A small-molecule ligand and the protein it binds are described below.
Small molecule (SMILES): CC(=O)N[C@H]1[C@H](O[C@H]2[C@H](O)[C@@H](NC(C)=O)CO[C@@H]2CO)O[C@H](CO)[C@@H](O)[C@@H]1O

Sequence of chain 1.C:
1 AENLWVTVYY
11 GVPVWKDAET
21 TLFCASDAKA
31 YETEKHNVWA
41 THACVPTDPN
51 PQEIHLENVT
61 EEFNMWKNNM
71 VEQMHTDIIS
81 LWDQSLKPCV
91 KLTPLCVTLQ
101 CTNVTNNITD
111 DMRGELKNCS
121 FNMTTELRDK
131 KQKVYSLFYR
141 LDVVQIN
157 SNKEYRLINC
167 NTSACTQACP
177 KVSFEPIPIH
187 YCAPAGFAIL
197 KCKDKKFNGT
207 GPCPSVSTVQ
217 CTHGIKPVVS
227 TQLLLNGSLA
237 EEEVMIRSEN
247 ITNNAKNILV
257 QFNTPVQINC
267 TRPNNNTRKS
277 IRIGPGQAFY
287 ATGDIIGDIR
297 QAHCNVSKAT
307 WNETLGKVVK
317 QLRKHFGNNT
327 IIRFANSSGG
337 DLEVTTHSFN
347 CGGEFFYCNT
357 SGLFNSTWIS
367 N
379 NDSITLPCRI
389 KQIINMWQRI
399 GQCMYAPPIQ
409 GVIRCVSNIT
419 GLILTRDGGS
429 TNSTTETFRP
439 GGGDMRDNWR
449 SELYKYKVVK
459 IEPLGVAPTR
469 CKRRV

Binding-site contacts:
Ligand atom C7 contacts residue ASN265 of chain 1.C at 3.1 Å.
Ligand atom C7 contacts residue GLN263 of chain 1.C at 4.3 Å.
Ligand atom C8 contacts residue VAL302 of chain 1.C at 4.3 Å (hydrophobic).
Ligand atom C8 contacts residue SER303 of chain 1.C at 4.2 Å.
Ligand atom C8 contacts residue ASN265 of chain 1.C at 4.3 Å.
Ligand atom C1 contacts residue ASN265 of chain 1.C at 1.4 Å.
Ligand atom O6 contacts residue ARG412 of chain 1.C at 3.0 Å (salt-bridge).
Ligand atom C2 contacts residue ASN265 of chain 1.C at 2.5 Å.
Ligand atom O6 contacts residue ASN265 of chain 1.C at 4.5 Å.
Ligand atom C2 contacts residue GLN263 of chain 1.C at 3.7 Å.
Ligand atom N2 contacts residue ASN265 of chain 1.C at 2.9 Å (h-bond).
Ligand atom C5 contacts residue ARG412 of chain 1.C at 3.8 Å.
Ligand atom C8 contacts residue GLN263 of chain 1.C at 3.3 Å.
Ligand atom C5 contacts residue ASN265 of chain 1.C at 3.7 Å.
Ligand atom O5 contacts residue GLN263 of chain 1.C at 4.2 Å.
Ligand atom C5 contacts residue GLN263 of chain 1.C at 3.9 Å.
Ligand atom O7 contacts residue ASN301 of chain 1.C at 4.0 Å.
Ligand atom C3 contacts residue ASN265 of chain 1.C at 3.8 Å.
Ligand atom C6 contacts residue ARG412 of chain 1.C at 3.8 Å.
Ligand atom C3 contacts residue GLN263 of chain 1.C at 3.4 Å.
Ligand atom N2 contacts residue GLN263 of chain 1.C at 3.7 Å.
Ligand atom C1 contacts residue GLN263 of chain 1.C at 3.5 Å.
Ligand atom O7 contacts residue ASN265 of chain 1.C at 2.9 Å (h-bond).
Ligand atom O3 contacts residue GLN263 of chain 1.C at 4.4 Å.
Ligand atom C1 contacts residue ARG412 of chain 1.C at 3.5 Å.
Ligand atom C4 contacts residue GLN263 of chain 1.C at 4.2 Å.
Ligand atom O5 contacts residue ARG412 of chain 1.C at 2.8 Å (salt-bridge).
Ligand atom O5 contacts residue ASN265 of chain 1.C at 2.4 Å (h-bond).
Ligand atom C4 contacts residue ASN265 of chain 1.C at 4.2 Å.
Ligand atom C8 contacts residue ASN301 of chain 1.C at 4.0 Å.